This protein binds this small molecule.
Small molecule (SMILES): O=C(O[C@@H]1Cc2c(O)cc(O)cc2O[C@@H]1c1cc(O)c(O)c(O)c1)c1cc(O)c(O)c(O)c1

Sequence of chain 1.B:
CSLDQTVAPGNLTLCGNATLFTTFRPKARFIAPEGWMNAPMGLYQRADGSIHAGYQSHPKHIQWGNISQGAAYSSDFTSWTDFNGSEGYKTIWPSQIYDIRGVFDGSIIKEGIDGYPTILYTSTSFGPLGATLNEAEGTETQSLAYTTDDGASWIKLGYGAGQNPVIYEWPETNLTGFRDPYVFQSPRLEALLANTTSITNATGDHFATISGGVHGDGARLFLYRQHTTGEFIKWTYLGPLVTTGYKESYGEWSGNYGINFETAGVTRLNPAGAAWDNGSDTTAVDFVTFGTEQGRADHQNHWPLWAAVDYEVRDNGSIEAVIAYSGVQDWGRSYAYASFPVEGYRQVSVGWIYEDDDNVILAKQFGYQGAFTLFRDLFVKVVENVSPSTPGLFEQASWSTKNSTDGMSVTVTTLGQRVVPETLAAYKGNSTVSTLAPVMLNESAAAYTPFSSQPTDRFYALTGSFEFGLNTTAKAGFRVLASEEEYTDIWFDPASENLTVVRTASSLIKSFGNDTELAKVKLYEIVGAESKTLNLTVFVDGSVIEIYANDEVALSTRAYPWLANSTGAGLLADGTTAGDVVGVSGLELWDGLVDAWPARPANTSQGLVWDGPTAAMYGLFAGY

Binding-site contacts:
Ligand atom O35 contacts residue PRO642 of chain 1.B at 3.9 Å.
Ligand atom O50 contacts residue PRO642 of chain 1.B at 3.8 Å.
Ligand atom O01 contacts residue PRO642 of chain 1.B at 3.6 Å.
Ligand atom O03 contacts residue SER646 of chain 1.B at 4.2 Å.
Ligand atom C49 contacts residue ARG641 of chain 1.B at 4.1 Å.
Ligand atom C36 contacts residue PRO642 of chain 1.B at 4.0 Å (hydrophobic).
Ligand atom C38 contacts residue PRO642 of chain 1.B at 3.7 Å (hydrophobic).
Ligand atom O10 contacts residue ALA640 of chain 1.B at 2.9 Å (h-bond).
Ligand atom C9 contacts residue ALA640 of chain 1.B at 3.6 Å (hydrophobic).
Ligand atom C49 contacts residue ALA640 of chain 1.B at 3.8 Å (hydrophobic).
Ligand atom O02 contacts residue THR645 of chain 1.B at 2.7 Å (h-bond).
Ligand atom C01 contacts residue PRO642 of chain 1.B at 3.6 Å (hydrophobic).
Ligand atom C41 contacts residue PRO642 of chain 1.B at 3.6 Å (hydrophobic).
Ligand atom C49 contacts residue PRO642 of chain 1.B at 3.7 Å (hydrophobic).
Ligand atom C29 contacts residue PRO642 of chain 1.B at 4.3 Å (hydrophobic).
Ligand atom C20 contacts residue PRO642 of chain 1.B at 3.8 Å (hydrophobic).
Ligand atom C12 contacts residue ALA640 of chain 1.B at 3.4 Å (hydrophobic).
Ligand atom C24 contacts residue GLN647 of chain 1.B at 3.9 Å.
Ligand atom O47 contacts residue PRO642 of chain 1.B at 4.3 Å.
Ligand atom O44 contacts residue PRO642 of chain 1.B at 4.3 Å.
Ligand atom C26 contacts residue SER646 of chain 1.B at 4.0 Å.
Ligand atom C31 contacts residue PRO642 of chain 1.B at 3.7 Å (hydrophobic).
Ligand atom O02 contacts residue PRO74 of chain 1.B at 4.1 Å.
Ligand atom C29 contacts residue THR645 of chain 1.B at 4.2 Å.
Ligand atom O50 contacts residue ALA640 of chain 1.B at 3.0 Å (h-bond).
Ligand atom O03 contacts residue ASN644 of chain 1.B at 4.0 Å.
Ligand atom C29 contacts residue ASN644 of chain 1.B at 4.2 Å.
Ligand atom C43 contacts residue PRO642 of chain 1.B at 3.7 Å (hydrophobic).
Ligand atom O50 contacts residue ARG641 of chain 1.B at 3.7 Å.
Ligand atom O02 contacts residue GLN647 of chain 1.B at 3.1 Å (h-bond).
Ligand atom O50 contacts residue PRO639 of chain 1.B at 4.0 Å.
Ligand atom C39 contacts residue PRO642 of chain 1.B at 3.5 Å (hydrophobic).
Ligand atom C26 contacts residue GLN647 of chain 1.B at 4.1 Å.
Ligand atom C24 contacts residue THR645 of chain 1.B at 3.4 Å.
Ligand atom C20 contacts residue THR645 of chain 1.B at 4.1 Å.
Ligand atom C26 contacts residue THR645 of chain 1.B at 3.4 Å.
Ligand atom C46 contacts residue PRO642 of chain 1.B at 3.9 Å (hydrophobic).
Ligand atom C21 contacts residue THR645 of chain 1.B at 3.6 Å.
Ligand atom C39 contacts residue ALA640 of chain 1.B at 3.8 Å (hydrophobic).
Ligand atom C33 contacts residue PRO642 of chain 1.B at 4.2 Å (hydrophobic).